The protein below binds the small molecule below.
Small molecule (SMILES): Nc1ccn([C@H]2C[C@H](O)[C@@H](CO[P](=O)(O)O[P](=O)(O)OP(=O)(O)O)O2)c(=O)n1

Sequence of chain 1.D:
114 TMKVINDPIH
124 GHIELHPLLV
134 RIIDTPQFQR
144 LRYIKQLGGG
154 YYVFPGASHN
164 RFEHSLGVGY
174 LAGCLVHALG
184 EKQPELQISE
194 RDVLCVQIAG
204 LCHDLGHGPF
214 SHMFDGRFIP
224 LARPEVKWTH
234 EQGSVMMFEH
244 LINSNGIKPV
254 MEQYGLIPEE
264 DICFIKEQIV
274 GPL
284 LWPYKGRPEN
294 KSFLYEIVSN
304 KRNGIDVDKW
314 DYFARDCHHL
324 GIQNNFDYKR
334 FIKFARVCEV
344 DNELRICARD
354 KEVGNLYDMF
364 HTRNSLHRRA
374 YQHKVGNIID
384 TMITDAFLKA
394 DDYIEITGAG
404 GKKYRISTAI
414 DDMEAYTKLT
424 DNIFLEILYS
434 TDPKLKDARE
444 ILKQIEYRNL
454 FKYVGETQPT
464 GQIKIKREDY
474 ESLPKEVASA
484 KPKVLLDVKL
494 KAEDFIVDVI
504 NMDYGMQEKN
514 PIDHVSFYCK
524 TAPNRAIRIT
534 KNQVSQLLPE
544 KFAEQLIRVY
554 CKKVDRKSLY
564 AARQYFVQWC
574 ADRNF

Binding-site contacts:
Ligand atom N3 contacts residue TYR374 of chain 1.D at 3.8 Å.
Ligand atom O1G contacts residue TYR315 of chain 1.D at 3.8 Å.
Ligand atom O2B contacts residue MG1 of chain 1.DA at 3.9 Å.
Ligand atom N4 contacts residue GLN375 of chain 1.D at 3.4 Å (h-bond).
Ligand atom C4' contacts residue HIS215 of chain 1.D at 3.6 Å.
Ligand atom O5' contacts residue HIS215 of chain 1.D at 3.6 Å.
Ligand atom O2A contacts residue FE1 of chain 1.BA at 2.9 Å.
Ligand atom O2A contacts residue MG1 of chain 1.CA at 3.2 Å.
Ligand atom O1G contacts residue LYS312 of chain 1.D at 3.2 Å (salt-bridge).
Ligand atom O2A contacts residue ASP311 of chain 1.D at 3.3 Å (salt-bridge).
Ligand atom O3G contacts residue LYS312 of chain 1.D at 2.5 Å (salt-bridge).
Ligand atom O5' contacts residue ARG164 of chain 1.D at 3.8 Å.
Ligand atom O2G contacts residue LYS312 of chain 1.D at 3.7 Å.
Ligand atom O1G contacts residue ARG366 of chain 1.D at 2.6 Å (salt-bridge).
Ligand atom O3' contacts residue GLN149 of chain 1.D at 3.5 Å (h-bond).
Ligand atom PA contacts residue ARG164 of chain 1.D at 3.8 Å.
Ligand atom PA contacts residue MG1 of chain 1.CA at 3.9 Å.
Ligand atom C3' contacts residue ASP319 of chain 1.D at 3.7 Å.
Ligand atom O2A contacts residue ASP207 of chain 1.D at 3.7 Å.
Ligand atom O2B contacts residue MG1 of chain 1.CA at 3.8 Å.
Ligand atom C2' contacts residue TYR374 of chain 1.D at 3.3 Å (hydrophobic).
Ligand atom O3A contacts residue HIS215 of chain 1.D at 3.2 Å (h-bond).
Ligand atom N1 contacts residue HIS215 of chain 1.D at 3.8 Å.
Ligand atom O4' contacts residue HIS215 of chain 1.D at 2.9 Å.
Ligand atom O3' contacts residue LEU150 of chain 1.D at 3.8 Å.
Ligand atom O3' contacts residue ASP319 of chain 1.D at 2.6 Å (salt-bridge).
Ligand atom O1A contacts residue MG1 of chain 1.CA at 3.6 Å.
Ligand atom PA contacts residue HIS215 of chain 1.D at 3.5 Å.
Ligand atom C6 contacts residue HIS215 of chain 1.D at 3.8 Å.
Ligand atom O1A contacts residue HIS210 of chain 1.D at 3.0 Å (h-bond).
Ligand atom O3G contacts residue TYR315 of chain 1.D at 3.3 Å (h-bond).
Ligand atom PG contacts residue LYS312 of chain 1.D at 3.3 Å.
Ligand atom C1' contacts residue HIS215 of chain 1.D at 3.8 Å.
Ligand atom O1A contacts residue ARG164 of chain 1.D at 3.0 Å (salt-bridge).
Ligand atom C2' contacts residue LEU150 of chain 1.D at 3.8 Å (hydrophobic).
Ligand atom O3' contacts residue TYR374 of chain 1.D at 3.7 Å.
Ligand atom O2B contacts residue ASP311 of chain 1.D at 3.4 Å (salt-bridge).
Ligand atom C5' contacts residue HIS215 of chain 1.D at 3.5 Å.
Ligand atom O3' contacts residue TYR315 of chain 1.D at 3.7 Å.
Ligand atom O1A contacts residue HIS215 of chain 1.D at 3.0 Å.